Binding-site contacts:
Ligand atom C2 contacts residue GLY233 of chain 1.D at 3.5 Å.
Ligand atom C2 contacts residue MET165 of chain 1.D at 3.9 Å (hydrophobic).
Ligand atom O2 contacts residue PHE235 of chain 1.D at 2.7 Å (h-bond).
Ligand atom N3 contacts residue GLY233 of chain 1.D at 2.8 Å (h-bond).
Ligand atom N3 contacts residue TYR227 of chain 1.D at 3.9 Å.
Ligand atom C5 contacts residue ALA167 of chain 1.D at 4.1 Å (hydrophobic).
Ligand atom C2 contacts residue ASP234 of chain 1.D at 3.9 Å.
Ligand atom O4 contacts residue GLY233 of chain 1.D at 3.7 Å.
Ligand atom C4 contacts residue TYR227 of chain 1.D at 3.4 Å (hydrophobic).
Ligand atom C4 contacts residue ILE228 of chain 1.D at 4.3 Å (hydrophobic).
Ligand atom C5 contacts residue TYR227 of chain 1.D at 3.9 Å (hydrophobic).
Ligand atom C4 contacts residue MET165 of chain 1.D at 4.2 Å (hydrophobic).
Ligand atom N3 contacts residue MET165 of chain 1.D at 3.6 Å.
Ligand atom O2 contacts residue ASP234 of chain 1.D at 3.3 Å.
Ligand atom C5 contacts residue TYR226 of chain 1.D at 4.2 Å (hydrophobic).
Ligand atom O4 contacts residue ILE228 of chain 1.D at 3.2 Å (h-bond).
Ligand atom C2 contacts residue TYR227 of chain 1.D at 4.4 Å (hydrophobic).
Ligand atom C4 contacts residue GLY233 of chain 1.D at 3.7 Å.
Ligand atom O4 contacts residue TYR227 of chain 1.D at 3.1 Å.
Ligand atom O2 contacts residue MET165 of chain 1.D at 3.9 Å.
Ligand atom C2 contacts residue PHE235 of chain 1.D at 3.8 Å (hydrophobic).
Ligand atom O2 contacts residue GLY233 of chain 1.D at 3.4 Å (h-bond).
Ligand atom O4 contacts residue MET165 of chain 1.D at 4.4 Å.
Ligand atom N1 contacts residue MET165 of chain 1.D at 4.3 Å.
Ligand atom N1 contacts residue ASP234 of chain 1.D at 4.3 Å.
Ligand atom N3 contacts residue PHE235 of chain 1.D at 4.2 Å.
Ligand atom N3 contacts residue ASP234 of chain 1.D at 4.1 Å.
Ligand atom O2 contacts residue GLY236 of chain 1.D at 4.3 Å.

This small molecule binds to this protein.
Small molecule (SMILES): O=c1cc[nH]c(=O)[nH]1

Sequence of chain 1.D:
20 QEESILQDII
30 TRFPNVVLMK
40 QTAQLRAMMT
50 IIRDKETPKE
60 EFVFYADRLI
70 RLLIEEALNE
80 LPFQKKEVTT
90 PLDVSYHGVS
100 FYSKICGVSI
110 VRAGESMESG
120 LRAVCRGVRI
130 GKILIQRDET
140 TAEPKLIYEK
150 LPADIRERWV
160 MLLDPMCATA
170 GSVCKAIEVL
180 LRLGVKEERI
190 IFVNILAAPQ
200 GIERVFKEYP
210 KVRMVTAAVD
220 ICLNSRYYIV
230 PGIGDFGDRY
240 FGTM